Sequence of chain 1.B:
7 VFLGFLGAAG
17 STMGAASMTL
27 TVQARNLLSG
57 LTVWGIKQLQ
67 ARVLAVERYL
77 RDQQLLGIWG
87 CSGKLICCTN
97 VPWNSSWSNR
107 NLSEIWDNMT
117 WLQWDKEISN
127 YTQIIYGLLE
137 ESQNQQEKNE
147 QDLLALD

Binding-site contacts:
Ligand atom C2 contacts residue ASN58 of chain 1.A at 2.5 Å.
Ligand atom C6 contacts residue ASN58 of chain 1.A at 4.3 Å.
Ligand atom N2 contacts residue GLU57 of chain 1.A at 4.4 Å.
Ligand atom O7 contacts residue ASN58 of chain 1.A at 3.8 Å.
Ligand atom C3 contacts residue ASN58 of chain 1.A at 3.8 Å.
Ligand atom O6 contacts residue ASN58 of chain 1.A at 4.5 Å.
Ligand atom O7 contacts residue GLU57 of chain 1.A at 3.7 Å.
Ligand atom O5 contacts residue ASN58 of chain 1.A at 2.4 Å (h-bond).
Ligand atom C8 contacts residue GLU57 of chain 1.A at 3.6 Å.
Ligand atom C7 contacts residue ASN58 of chain 1.A at 3.5 Å.
Ligand atom C4 contacts residue ASN58 of chain 1.A at 4.2 Å.
Ligand atom N2 contacts residue SER17 of chain 1.B at 4.2 Å.
Ligand atom C1 contacts residue ASN58 of chain 1.A at 1.4 Å.
Ligand atom C5 contacts residue ASN58 of chain 1.A at 3.7 Å.
Ligand atom C8 contacts residue PHE8 of chain 1.B at 3.8 Å (hydrophobic).
Ligand atom N2 contacts residue ASN58 of chain 1.A at 2.9 Å (h-bond).
Ligand atom N2 contacts residue GLY16 of chain 1.B at 4.5 Å.
Ligand atom C7 contacts residue SER17 of chain 1.B at 4.4 Å.
Ligand atom C7 contacts residue GLU57 of chain 1.A at 3.7 Å.
Ligand atom C8 contacts residue SER17 of chain 1.B at 3.5 Å.

A protein and the small-molecule ligand that binds it are described below.
Small molecule (SMILES): CC(=O)N[C@@H]1[C@@H](O)[C@H](O)[C@@H](CO)O[C@H]1O

Sequence of chain 1.A:
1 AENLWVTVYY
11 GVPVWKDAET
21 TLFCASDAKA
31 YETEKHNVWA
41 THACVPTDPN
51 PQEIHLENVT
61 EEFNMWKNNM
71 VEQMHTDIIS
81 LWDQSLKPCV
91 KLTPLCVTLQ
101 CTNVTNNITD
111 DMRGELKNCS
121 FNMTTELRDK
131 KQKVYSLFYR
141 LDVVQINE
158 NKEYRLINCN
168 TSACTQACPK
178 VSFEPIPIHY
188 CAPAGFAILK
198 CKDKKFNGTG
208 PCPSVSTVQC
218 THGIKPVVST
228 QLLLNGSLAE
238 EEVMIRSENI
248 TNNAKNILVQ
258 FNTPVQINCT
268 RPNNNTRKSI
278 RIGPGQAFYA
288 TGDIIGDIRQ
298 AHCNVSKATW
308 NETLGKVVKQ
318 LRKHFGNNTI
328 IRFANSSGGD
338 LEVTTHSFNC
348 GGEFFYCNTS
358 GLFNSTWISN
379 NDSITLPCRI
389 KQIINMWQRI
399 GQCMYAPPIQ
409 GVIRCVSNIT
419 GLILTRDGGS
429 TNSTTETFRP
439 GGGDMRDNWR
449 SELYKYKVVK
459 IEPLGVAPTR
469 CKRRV